Sequence of chain 1.A:
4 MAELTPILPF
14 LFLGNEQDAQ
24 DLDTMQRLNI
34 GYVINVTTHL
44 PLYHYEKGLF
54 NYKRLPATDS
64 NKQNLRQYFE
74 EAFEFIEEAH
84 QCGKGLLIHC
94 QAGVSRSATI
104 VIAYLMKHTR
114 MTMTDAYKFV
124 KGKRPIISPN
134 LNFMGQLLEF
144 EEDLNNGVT

Binding-site contacts:
Ligand atom S08 contacts residue SER131 of chain 1.A at 4.0 Å.
Ligand atom C19 contacts residue TYR120 of chain 1.A at 3.5 Å (hydrophobic).
Ligand atom C01 contacts residue THR102 of chain 1.A at 3.4 Å.
Ligand atom C07 contacts residue ILE130 of chain 1.A at 3.6 Å (hydrophobic).
Ligand atom C04 contacts residue ILE105 of chain 1.A at 3.6 Å (hydrophobic).
Ligand atom C03 contacts residue MET137 of chain 1.A at 3.8 Å (hydrophobic).
Ligand atom C03 contacts residue THR102 of chain 1.A at 3.7 Å.
Ligand atom C05 contacts residue ASN133 of chain 1.A at 4.2 Å.
Ligand atom C18 contacts residue TYR120 of chain 1.A at 3.6 Å (hydrophobic).
Ligand atom C20 contacts residue MET137 of chain 1.A at 3.5 Å (hydrophobic).
Ligand atom N10 contacts residue TYR120 of chain 1.A at 3.5 Å (h-bond).
Ligand atom C21 contacts residue TYR120 of chain 1.A at 3.6 Å (hydrophobic).
Ligand atom C12 contacts residue TYR120 of chain 1.A at 4.0 Å (hydrophobic).
Ligand atom O06 contacts residue MET137 of chain 1.A at 3.3 Å.
Ligand atom C15 contacts residue MET137 of chain 1.A at 3.8 Å (hydrophobic).
Ligand atom C17 contacts residue MET116 of chain 1.A at 3.6 Å (hydrophobic).
Ligand atom C21 contacts residue MET137 of chain 1.A at 3.8 Å (hydrophobic).
Ligand atom S08 contacts residue TYR120 of chain 1.A at 4.1 Å.
Ligand atom C01 contacts residue SER98 of chain 1.A at 3.3 Å.
Ligand atom O06 contacts residue ASN133 of chain 1.A at 3.2 Å (h-bond).
Ligand atom S08 contacts residue PRO132 of chain 1.A at 3.5 Å.
Ligand atom C11 contacts residue TYR120 of chain 1.A at 3.8 Å (hydrophobic).
Ligand atom C18 contacts residue MET116 of chain 1.A at 3.5 Å (hydrophobic).
Ligand atom C02 contacts residue THR102 of chain 1.A at 4.0 Å.
Ligand atom C07 contacts residue TYR120 of chain 1.A at 3.7 Å (hydrophobic).
Ligand atom N22 contacts residue MET137 of chain 1.A at 4.0 Å.
Ligand atom O06 contacts residue PRO132 of chain 1.A at 3.6 Å.
Ligand atom C07 contacts residue SER131 of chain 1.A at 4.0 Å.
Ligand atom O06 contacts residue SER131 of chain 1.A at 4.1 Å.
Ligand atom C20 contacts residue TYR120 of chain 1.A at 3.9 Å (hydrophobic).
Ligand atom C05 contacts residue SER131 of chain 1.A at 3.9 Å.
Ligand atom S08 contacts residue ILE130 of chain 1.A at 4.0 Å.
Ligand atom C09 contacts residue TYR120 of chain 1.A at 3.4 Å (hydrophobic).
Ligand atom C01 contacts residue SER131 of chain 1.A at 3.8 Å.
Ligand atom C04 contacts residue ILE130 of chain 1.A at 4.0 Å (hydrophobic).
Ligand atom C04 contacts residue ALA101 of chain 1.A at 4.1 Å (hydrophobic).
Ligand atom C03 contacts residue PHE136 of chain 1.A at 3.9 Å (hydrophobic).
Ligand atom C03 contacts residue LEU140 of chain 1.A at 3.8 Å (hydrophobic).
Ligand atom N22 contacts residue TYR120 of chain 1.A at 3.3 Å.
Ligand atom C19 contacts residue MET137 of chain 1.A at 3.7 Å (hydrophobic).

A small-molecule ligand and the protein it binds are described below.
Small molecule (SMILES): CC(C)(C)C(=O)CSc1ncc2ccc3ccccc3c2n1